A protein and the small-molecule ligand that binds it are described below.
Small molecule (SMILES): CC(=O)N[C@@H]1[C@@H](O)[C@H](O)[C@@H](CO)O[C@H]1O

Sequence of chain 1.B:
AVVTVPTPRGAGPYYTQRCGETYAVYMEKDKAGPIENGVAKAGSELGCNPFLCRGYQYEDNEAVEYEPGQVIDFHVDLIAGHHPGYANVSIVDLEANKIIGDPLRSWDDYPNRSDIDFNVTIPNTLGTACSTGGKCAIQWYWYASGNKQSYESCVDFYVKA

Binding-site contacts:
Ligand atom C8 contacts residue VAL92 of chain 1.B at 3.9 Å (hydrophobic).
Ligand atom O6 contacts residue ARG126 of chain 1.B at 2.9 Å (salt-bridge).
Ligand atom C4 contacts residue ASN146 of chain 1.B at 4.2 Å.
Ligand atom C1 contacts residue ASN146 of chain 1.B at 1.4 Å.
Ligand atom C5 contacts residue ASN146 of chain 1.B at 3.6 Å.
Ligand atom N2 contacts residue VAL92 of chain 1.B at 4.5 Å.
Ligand atom C6 contacts residue ARG126 of chain 1.B at 4.3 Å.
Ligand atom O5 contacts residue ASN146 of chain 1.B at 2.3 Å (h-bond).
Ligand atom C3 contacts residue ASN146 of chain 1.B at 3.8 Å.
Ligand atom O7 contacts residue ASP94 of chain 1.B at 4.1 Å.
Ligand atom O7 contacts residue ASN146 of chain 1.B at 3.9 Å.
Ligand atom C7 contacts residue ASN146 of chain 1.B at 3.7 Å.
Ligand atom C7 contacts residue VAL92 of chain 1.B at 4.3 Å (hydrophobic).
Ligand atom N2 contacts residue ASN146 of chain 1.B at 2.9 Å (h-bond).
Ligand atom C2 contacts residue ASN146 of chain 1.B at 2.4 Å.